This protein binds this small molecule.
Small molecule (SMILES): CC(=O)N[C@@H]1[C@@H](O)[C@H](O)[C@@H](CO)O[C@H]1O

Sequence of chain 1.D:
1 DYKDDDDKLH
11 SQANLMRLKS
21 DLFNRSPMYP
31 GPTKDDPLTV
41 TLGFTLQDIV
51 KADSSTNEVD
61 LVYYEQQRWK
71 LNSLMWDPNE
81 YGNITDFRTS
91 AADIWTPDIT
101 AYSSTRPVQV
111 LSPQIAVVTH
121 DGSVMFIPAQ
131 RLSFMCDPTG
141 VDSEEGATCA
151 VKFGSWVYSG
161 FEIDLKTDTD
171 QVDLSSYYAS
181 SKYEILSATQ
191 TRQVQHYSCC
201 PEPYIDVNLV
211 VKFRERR

Binding-site contacts:
Ligand atom C5 contacts residue ASN83 of chain 1.D at 3.5 Å.
Ligand atom C7 contacts residue ASN83 of chain 1.D at 3.7 Å.
Ligand atom N2 contacts residue ASN83 of chain 1.D at 2.9 Å (h-bond).
Ligand atom O7 contacts residue THR85 of chain 1.D at 4.0 Å.
Ligand atom C2 contacts residue ASN83 of chain 1.D at 2.0 Å.
Ligand atom N2 contacts residue THR85 of chain 1.D at 4.3 Å.
Ligand atom C1 contacts residue ASN83 of chain 1.D at 1.4 Å.
Ligand atom C3 contacts residue ASN83 of chain 1.D at 3.3 Å.
Ligand atom O5 contacts residue ASN83 of chain 1.D at 2.4 Å (h-bond).
Ligand atom C4 contacts residue ASN83 of chain 1.D at 3.5 Å.
Ligand atom O7 contacts residue ASN83 of chain 1.D at 3.9 Å.
Ligand atom C7 contacts residue THR85 of chain 1.D at 4.0 Å.
Ligand atom O3 contacts residue ASN83 of chain 1.D at 3.8 Å.